Sequence of chain 1.A:
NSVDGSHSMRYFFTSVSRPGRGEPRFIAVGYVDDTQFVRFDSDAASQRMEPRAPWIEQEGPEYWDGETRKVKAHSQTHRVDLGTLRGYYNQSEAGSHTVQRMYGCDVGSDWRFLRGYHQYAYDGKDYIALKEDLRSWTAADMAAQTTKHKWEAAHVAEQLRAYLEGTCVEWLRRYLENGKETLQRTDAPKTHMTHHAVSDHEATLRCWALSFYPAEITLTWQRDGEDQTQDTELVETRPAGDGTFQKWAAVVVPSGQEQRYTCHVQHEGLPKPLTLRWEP

Binding-site contacts:
Ligand atom CA contacts residue TYR12 of chain 1.A at 3.2 Å (hydrophobic).
Ligand atom O contacts residue LYS71 of chain 1.A at 3.1 Å (salt-bridge).
Ligand atom O contacts residue TYR89 of chain 1.A at 2.8 Å (h-bond).
Ligand atom ND2 contacts residue HIS75 of chain 1.A at 3.0 Å.
Ligand atom O contacts residue THR148 of chain 1.A at 3.3 Å (h-bond).
Ligand atom OD1 contacts residue ALA74 of chain 1.A at 3.4 Å.
Ligand atom O contacts residue TRP152 of chain 1.A at 2.8 Å (h-bond).
Ligand atom CG2 contacts residue TYR12 of chain 1.A at 3.3 Å (hydrophobic).
Ligand atom CG2 contacts residue GLU68 of chain 1.A at 3.4 Å.
Ligand atom O contacts residue THR78 of chain 1.A at 3.5 Å.
Ligand atom N contacts residue ASP82 of chain 1.A at 3.2 Å (salt-bridge).
Ligand atom OH contacts residue GLN160 of chain 1.A at 3.3 Å.
Ligand atom NZ contacts residue THR78 of chain 1.A at 3.5 Å (h-bond).
Ligand atom CD1 contacts residue ASP82 of chain 1.A at 3.5 Å.
Ligand atom O contacts residue TYR164 of chain 1.A at 2.3 Å (h-bond).
Ligand atom CD1 contacts residue VAL72 of chain 1.A at 3.4 Å (hydrophobic).
Ligand atom C contacts residue GLU68 of chain 1.A at 3.4 Å.
Ligand atom CD1 contacts residue LYS71 of chain 1.A at 3.5 Å.
Ligand atom NZ contacts residue TRP172 of chain 1.A at 3.2 Å.
Ligand atom CA contacts residue TYR164 of chain 1.A at 3.5 Å (hydrophobic).
Ligand atom CG contacts residue LYS71 of chain 1.A at 3.4 Å.
Ligand atom OD1 contacts residue ARG70 of chain 1.A at 3.4 Å (salt-bridge).
Ligand atom CB contacts residue THR78 of chain 1.A at 3.2 Å.
Ligand atom CA contacts residue TYR176 of chain 1.A at 3.5 Å (hydrophobic).
Ligand atom N contacts residue GLU68 of chain 1.A at 2.7 Å (salt-bridge).
Ligand atom CD2 contacts residue GLN160 of chain 1.A at 3.2 Å.
Ligand atom O contacts residue LYS151 of chain 1.A at 3.3 Å.
Ligand atom O contacts residue HIS75 of chain 1.A at 3.2 Å.
Ligand atom N contacts residue TYR164 of chain 1.A at 3.5 Å.
Ligand atom N contacts residue TYR176 of chain 1.A at 2.9 Å (h-bond).
Ligand atom C contacts residue TYR164 of chain 1.A at 3.4 Å (hydrophobic).
Ligand atom CD2 contacts residue TRP152 of chain 1.A at 3.5 Å (hydrophobic).
Ligand atom CE2 contacts residue GLN160 of chain 1.A at 3.2 Å.
Ligand atom CG contacts residue GLU68 of chain 1.A at 3.3 Å.
Ligand atom C contacts residue TYR12 of chain 1.A at 3.4 Å (hydrophobic).
Ligand atom N contacts residue TYR12 of chain 1.A at 3.0 Å (h-bond).
Ligand atom CA contacts residue GLU68 of chain 1.A at 3.2 Å.
Ligand atom CA contacts residue TYR164 of chain 1.A at 3.5 Å (hydrophobic).
Ligand atom N contacts residue TYR104 of chain 1.A at 3.2 Å (h-bond).
Ligand atom CD2 contacts residue THR148 of chain 1.A at 3.5 Å.

This protein binds this small molecule.
Small molecule (SMILES): CC[C@H](C)[C@H](NC(=O)[C@@H](N)CCCCN)C(=O)N[C@@H](C)C(=O)N[C@@H](CC(=O)O)C(=O)N[C@@H](Cc1ccc(O)cc1)C(=O)N[C@@H](CC(N)=O)C(=O)N[C@@H](Cc1ccc(O)cc1)C(=O)N[C@@H](CCCCN)C(=O)N[C@H](C=O)CC(C)C